Sequence of chain 1.A:
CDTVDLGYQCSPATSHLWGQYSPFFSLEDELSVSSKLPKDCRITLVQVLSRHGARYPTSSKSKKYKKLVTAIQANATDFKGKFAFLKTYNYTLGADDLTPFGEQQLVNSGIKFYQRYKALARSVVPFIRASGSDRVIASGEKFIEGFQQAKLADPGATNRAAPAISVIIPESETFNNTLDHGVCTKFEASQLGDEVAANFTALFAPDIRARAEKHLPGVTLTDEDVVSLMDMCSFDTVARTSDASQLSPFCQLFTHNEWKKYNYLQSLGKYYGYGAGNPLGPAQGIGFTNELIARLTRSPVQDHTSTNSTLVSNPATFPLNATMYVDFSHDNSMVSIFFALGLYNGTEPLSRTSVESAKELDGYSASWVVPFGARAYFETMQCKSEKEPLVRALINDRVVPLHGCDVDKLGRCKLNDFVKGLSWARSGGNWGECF

This protein binds this small molecule.
Small molecule (SMILES): CC(=O)N[C@@H]1[C@@H](O)[C@H](O)[C@@H](CO)O[C@H]1O

Binding-site contacts:
Ligand atom C7 contacts residue ASN348 of chain 1.A at 3.5 Å.
Ligand atom N2 contacts residue ASN348 of chain 1.A at 2.9 Å (h-bond).
Ligand atom C1 contacts residue ASN348 of chain 1.A at 1.4 Å.
Ligand atom C7 contacts residue GLY345 of chain 1.A at 4.1 Å.
Ligand atom C3 contacts residue TRP427 of chain 1.A at 4.3 Å (hydrophobic).
Ligand atom C7 contacts residue GLY407 of chain 1.A at 4.2 Å.
Ligand atom O7 contacts residue GLY424 of chain 1.A at 4.1 Å.
Ligand atom C3 contacts residue ASN348 of chain 1.A at 3.8 Å.
Ligand atom C7 contacts residue GLY424 of chain 1.A at 3.9 Å.
Ligand atom C8 contacts residue GLY407 of chain 1.A at 4.4 Å.
Ligand atom C4 contacts residue ASN348 of chain 1.A at 4.3 Å.
Ligand atom O4 contacts residue TRP427 of chain 1.A at 3.7 Å.
Ligand atom O7 contacts residue GLY407 of chain 1.A at 3.4 Å.
Ligand atom O7 contacts residue ASN348 of chain 1.A at 3.5 Å (h-bond).
Ligand atom O5 contacts residue ASN348 of chain 1.A at 2.4 Å (h-bond).
Ligand atom C7 contacts residue HIS406 of chain 1.A at 4.2 Å.
Ligand atom C8 contacts residue LEU425 of chain 1.A at 3.9 Å (hydrophobic).
Ligand atom C1 contacts residue GLY345 of chain 1.A at 4.5 Å.
Ligand atom O3 contacts residue TRP427 of chain 1.A at 3.6 Å.
Ligand atom C8 contacts residue GLY345 of chain 1.A at 3.8 Å.
Ligand atom C2 contacts residue ASN348 of chain 1.A at 2.4 Å.
Ligand atom C8 contacts residue LEU344 of chain 1.A at 3.9 Å (hydrophobic).
Ligand atom C8 contacts residue HIS406 of chain 1.A at 3.5 Å.
Ligand atom C5 contacts residue ASN348 of chain 1.A at 3.7 Å.
Ligand atom N2 contacts residue GLY345 of chain 1.A at 3.9 Å.
Ligand atom O7 contacts residue HIS406 of chain 1.A at 3.8 Å.
Ligand atom C8 contacts residue GLY424 of chain 1.A at 3.5 Å.